This protein binds this small molecule.
Small molecule (SMILES): CC(=O)N[C@@H]1[C@@H](O)[C@H](O)[C@@H](CO)O[C@H]1O

Sequence of chain 1.A:
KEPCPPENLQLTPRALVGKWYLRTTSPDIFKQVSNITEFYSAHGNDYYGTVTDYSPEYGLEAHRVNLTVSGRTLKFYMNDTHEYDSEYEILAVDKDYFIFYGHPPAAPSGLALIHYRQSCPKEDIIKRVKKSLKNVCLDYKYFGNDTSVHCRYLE

Binding-site contacts:
Ligand atom C5 contacts residue ASN88 of chain 1.A at 3.6 Å.
Ligand atom C5 contacts residue TYR99 of chain 1.A at 3.9 Å (hydrophobic).
Ligand atom O7 contacts residue LEU89 of chain 1.A at 3.3 Å.
Ligand atom C1 contacts residue TYR99 of chain 1.A at 4.4 Å (hydrophobic).
Ligand atom C2 contacts residue ASN88 of chain 1.A at 2.4 Å.
Ligand atom C3 contacts residue ASN88 of chain 1.A at 3.8 Å.
Ligand atom O5 contacts residue ASN88 of chain 1.A at 2.5 Å (h-bond).
Ligand atom O5 contacts residue TYR99 of chain 1.A at 4.3 Å.
Ligand atom C7 contacts residue LYS97 of chain 1.A at 3.9 Å.
Ligand atom C7 contacts residue LEU89 of chain 1.A at 4.4 Å (hydrophobic).
Ligand atom O7 contacts residue TYR99 of chain 1.A at 4.4 Å.
Ligand atom C4 contacts residue ASN88 of chain 1.A at 4.3 Å.
Ligand atom C7 contacts residue TYR99 of chain 1.A at 3.8 Å (hydrophobic).
Ligand atom C6 contacts residue TYR99 of chain 1.A at 3.9 Å (hydrophobic).
Ligand atom C8 contacts residue LYS97 of chain 1.A at 3.4 Å.
Ligand atom N2 contacts residue THR90 of chain 1.A at 4.1 Å.
Ligand atom C8 contacts residue PHE98 of chain 1.A at 3.8 Å (hydrophobic).
Ligand atom N2 contacts residue ASN88 of chain 1.A at 3.1 Å (h-bond).
Ligand atom C7 contacts residue THR90 of chain 1.A at 3.8 Å.
Ligand atom O7 contacts residue THR90 of chain 1.A at 3.2 Å (h-bond).
Ligand atom O7 contacts residue LYS97 of chain 1.A at 3.6 Å (salt-bridge).
Ligand atom C1 contacts residue ASN88 of chain 1.A at 1.4 Å.
Ligand atom C8 contacts residue ASN88 of chain 1.A at 4.0 Å.
Ligand atom O3 contacts residue ASN88 of chain 1.A at 4.2 Å.
Ligand atom O7 contacts residue ASN88 of chain 1.A at 2.8 Å (h-bond).
Ligand atom C2 contacts residue THR90 of chain 1.A at 4.0 Å.
Ligand atom N2 contacts residue TYR99 of chain 1.A at 4.0 Å.
Ligand atom C8 contacts residue TYR99 of chain 1.A at 3.4 Å (hydrophobic).
Ligand atom C7 contacts residue ASN88 of chain 1.A at 3.2 Å.